Sequence of chain 1.B:
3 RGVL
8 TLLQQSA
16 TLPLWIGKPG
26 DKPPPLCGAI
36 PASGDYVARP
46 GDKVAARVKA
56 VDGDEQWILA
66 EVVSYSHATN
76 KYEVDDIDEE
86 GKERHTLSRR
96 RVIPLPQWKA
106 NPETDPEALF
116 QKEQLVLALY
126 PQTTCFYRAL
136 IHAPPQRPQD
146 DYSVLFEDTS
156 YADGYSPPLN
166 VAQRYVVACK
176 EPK

Binding-site contacts:
Ligand atom CM1 contacts residue GLU152 of chain 1.B at 3.7 Å.
Ligand atom CA contacts residue ASP81 of chain 1.B at 3.5 Å.
Ligand atom N contacts residue TYR132 of chain 1.B at 3.0 Å (h-bond).
Ligand atom NH1 contacts residue ARG3 of chain 1.B at 3.1 Å (salt-bridge).
Ligand atom CB contacts residue ILE63 of chain 1.B at 3.8 Å (hydrophobic).
Ligand atom CA contacts residue ASP83 of chain 1.B at 3.4 Å.
Ligand atom CM3 contacts residue TYR132 of chain 1.B at 3.7 Å (hydrophobic).
Ligand atom N contacts residue THR129 of chain 1.B at 2.9 Å (h-bond).
Ligand atom CD contacts residue GLN127 of chain 1.B at 3.4 Å.
Ligand atom O contacts residue CYS130 of chain 1.B at 3.5 Å (h-bond).
Ligand atom C contacts residue THR128 of chain 1.B at 3.8 Å.
Ligand atom CG2 contacts residue CYS130 of chain 1.B at 3.8 Å (hydrophobic).
Ligand atom NH1 contacts residue MSE7 of chain 1.B at 3.3 Å.
Ligand atom C contacts residue ASP83 of chain 1.B at 3.8 Å.
Ligand atom CD contacts residue MSE7 of chain 1.B at 3.8 Å.
Ligand atom CB contacts residue THR129 of chain 1.B at 3.5 Å.
Ligand atom CA contacts residue THR128 of chain 1.B at 3.9 Å.
Ligand atom C contacts residue THR129 of chain 1.B at 3.6 Å.
Ligand atom CM2 contacts residue GLU152 of chain 1.B at 3.6 Å.
Ligand atom CA contacts residue TYR132 of chain 1.B at 3.8 Å (hydrophobic).
Ligand atom CM3 contacts residue TYR125 of chain 1.B at 3.7 Å (hydrophobic).
Ligand atom NH2 contacts residue LEU6 of chain 1.B at 3.9 Å.
Ligand atom CA contacts residue TYR132 of chain 1.B at 3.8 Å (hydrophobic).
Ligand atom CM3 contacts residue GLU152 of chain 1.B at 3.8 Å.
Ligand atom O contacts residue THR128 of chain 1.B at 3.9 Å.
Ligand atom CD contacts residue TYR125 of chain 1.B at 3.8 Å (hydrophobic).
Ligand atom N contacts residue ASP83 of chain 1.B at 2.8 Å (salt-bridge).
Ligand atom N contacts residue THR128 of chain 1.B at 3.7 Å.
Ligand atom C contacts residue TYR132 of chain 1.B at 3.9 Å (hydrophobic).
Ligand atom CB contacts residue TYR132 of chain 1.B at 3.8 Å (hydrophobic).
Ligand atom CB contacts residue TYR132 of chain 1.B at 3.4 Å (hydrophobic).
Ligand atom CB contacts residue ASP81 of chain 1.B at 3.6 Å.
Ligand atom CZ contacts residue MSE7 of chain 1.B at 3.7 Å.
Ligand atom CM1 contacts residue ASP153 of chain 1.B at 3.3 Å.
Ligand atom O contacts residue THR129 of chain 1.B at 3.0 Å (h-bond).
Ligand atom NH2 contacts residue ARG3 of chain 1.B at 3.5 Å.
Ligand atom CA contacts residue THR129 of chain 1.B at 3.9 Å.
Ligand atom O contacts residue THR128 of chain 1.B at 3.2 Å.
Ligand atom N contacts residue ASP81 of chain 1.B at 2.7 Å (salt-bridge).
Ligand atom CA contacts residue THR129 of chain 1.B at 3.4 Å.

A protein and the small-molecule ligand that binds it are described below.
Small molecule (SMILES): C[C@H](N)C(=O)N[C@@H](CCCN=C(N)N)C(=O)N[C@H](C(=O)N[C@H](C=O)CCCC[N+](C)(C)C)[C@@H](C)O